Sequence of chain 1.I:
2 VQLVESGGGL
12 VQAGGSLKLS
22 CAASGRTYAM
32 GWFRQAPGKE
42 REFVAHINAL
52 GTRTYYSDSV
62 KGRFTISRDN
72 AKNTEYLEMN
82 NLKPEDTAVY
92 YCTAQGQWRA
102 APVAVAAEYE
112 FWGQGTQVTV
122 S

A protein and the small-molecule ligand that binds it are described below.
Small molecule (SMILES): CC(=O)N[C@@H]1[C@@H](O)[C@H](O)[C@@H](CO)O[C@H]1O

Sequence of chain 1.G:
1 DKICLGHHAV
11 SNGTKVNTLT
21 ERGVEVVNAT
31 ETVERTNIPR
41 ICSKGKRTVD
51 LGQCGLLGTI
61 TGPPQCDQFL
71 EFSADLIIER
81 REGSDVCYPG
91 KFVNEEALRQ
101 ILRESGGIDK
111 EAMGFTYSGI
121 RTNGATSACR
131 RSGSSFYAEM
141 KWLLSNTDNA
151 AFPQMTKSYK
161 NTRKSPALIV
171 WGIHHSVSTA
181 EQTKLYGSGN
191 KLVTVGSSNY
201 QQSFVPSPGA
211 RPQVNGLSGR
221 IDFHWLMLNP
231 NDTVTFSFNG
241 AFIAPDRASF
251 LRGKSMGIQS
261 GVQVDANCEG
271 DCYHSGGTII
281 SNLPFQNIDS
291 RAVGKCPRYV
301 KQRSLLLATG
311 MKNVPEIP

Binding-site contacts:
Ligand atom O6 contacts residue THR30 of chain 1.G at 3.4 Å (h-bond).
Ligand atom O5 contacts residue ALA29 of chain 1.G at 4.2 Å.
Ligand atom O3 contacts residue ARG100 of chain 1.I at 4.3 Å.
Ligand atom C6 contacts residue THR30 of chain 1.G at 4.3 Å.
Ligand atom C3 contacts residue ASN28 of chain 1.G at 3.8 Å.
Ligand atom C2 contacts residue ASN28 of chain 1.G at 2.5 Å.
Ligand atom N2 contacts residue ASN28 of chain 1.G at 3.0 Å (h-bond).
Ligand atom O5 contacts residue ASN28 of chain 1.G at 2.3 Å (h-bond).
Ligand atom C6 contacts residue ALA29 of chain 1.G at 4.4 Å (hydrophobic).
Ligand atom C4 contacts residue ASN28 of chain 1.G at 4.2 Å.
Ligand atom C5 contacts residue ASN28 of chain 1.G at 3.6 Å.
Ligand atom C1 contacts residue ASN28 of chain 1.G at 1.4 Å.
Ligand atom O7 contacts residue ASN28 of chain 1.G at 3.3 Å (h-bond).
Ligand atom O6 contacts residue ALA29 of chain 1.G at 3.5 Å (h-bond).
Ligand atom C7 contacts residue ASN28 of chain 1.G at 3.4 Å.